Binding-site contacts:
Ligand atom O5 contacts residue ASN20 of chain 2.A at 3.5 Å (h-bond).
Ligand atom O1 contacts residue TYR169 of chain 2.A at 3.9 Å.
Ligand atom C4 contacts residue THR195 of chain 2.A at 3.8 Å.
Ligand atom O1P contacts residue THR225 of chain 2.A at 3.8 Å.
Ligand atom C5 contacts residue PHE22 of chain 2.A at 3.9 Å (hydrophobic).
Ligand atom O2 contacts residue TYR23 of chain 2.A at 3.4 Å (h-bond).
Ligand atom O2 contacts residue TYR169 of chain 2.A at 3.2 Å.
Ligand atom O2P contacts residue GLU197 of chain 2.A at 2.9 Å.
Ligand atom P contacts residue ASP223 of chain 2.A at 3.9 Å.
Ligand atom O1P contacts residue THR195 of chain 2.A at 3.5 Å.
Ligand atom C6 contacts residue PHE22 of chain 2.A at 3.5 Å (hydrophobic).
Ligand atom O3P contacts residue ILE21 of chain 2.A at 3.3 Å.
Ligand atom P contacts residue ASP196 of chain 2.A at 4.0 Å.
Ligand atom P contacts residue GLU197 of chain 2.A at 3.8 Å.
Ligand atom O4 contacts residue PHE22 of chain 2.A at 3.5 Å.
Ligand atom O1P contacts residue GLU197 of chain 2.A at 3.7 Å.
Ligand atom C1 contacts residue TYR169 of chain 2.A at 3.4 Å (hydrophobic).
Ligand atom O1P contacts residue PHE222 of chain 2.A at 3.5 Å (h-bond).
Ligand atom O4 contacts residue ASP223 of chain 2.A at 3.3 Å (salt-bridge).
Ligand atom C5 contacts residue THR195 of chain 2.A at 3.1 Å.
Ligand atom O5 contacts residue PHE22 of chain 2.A at 3.9 Å.
Ligand atom O2P contacts residue LEU227 of chain 2.A at 3.9 Å.
Ligand atom O2P contacts residue THR195 of chain 2.A at 3.7 Å.
Ligand atom O1P contacts residue ASP223 of chain 2.A at 3.1 Å (salt-bridge).
Ligand atom O4 contacts residue THR195 of chain 2.A at 3.4 Å (h-bond).
Ligand atom P contacts residue THR195 of chain 2.A at 3.8 Å.
Ligand atom O6 contacts residue ASP223 of chain 2.A at 3.8 Å.
Ligand atom O1P contacts residue ASP196 of chain 2.A at 2.8 Å (salt-bridge).
Ligand atom O1 contacts residue ASN20 of chain 2.A at 2.9 Å (h-bond).
Ligand atom O3 contacts residue PHE22 of chain 2.A at 3.8 Å.
Ligand atom C6 contacts residue THR195 of chain 2.A at 3.2 Å.
Ligand atom C2 contacts residue TYR23 of chain 2.A at 3.6 Å (hydrophobic).
Ligand atom P contacts residue THR225 of chain 2.A at 3.9 Å.
Ligand atom O3P contacts residue PHE22 of chain 2.A at 3.7 Å.
Ligand atom O3P contacts residue THR225 of chain 2.A at 3.1 Å.
Ligand atom C6 contacts residue ASP223 of chain 2.A at 3.0 Å.
Ligand atom C3 contacts residue TYR169 of chain 2.A at 3.5 Å (hydrophobic).
Ligand atom C4 contacts residue PHE22 of chain 2.A at 3.6 Å (hydrophobic).
Ligand atom C1 contacts residue ASN20 of chain 2.A at 3.7 Å.
Ligand atom O6 contacts residue THR195 of chain 2.A at 3.4 Å (h-bond).

Sequence of chain 2.A:
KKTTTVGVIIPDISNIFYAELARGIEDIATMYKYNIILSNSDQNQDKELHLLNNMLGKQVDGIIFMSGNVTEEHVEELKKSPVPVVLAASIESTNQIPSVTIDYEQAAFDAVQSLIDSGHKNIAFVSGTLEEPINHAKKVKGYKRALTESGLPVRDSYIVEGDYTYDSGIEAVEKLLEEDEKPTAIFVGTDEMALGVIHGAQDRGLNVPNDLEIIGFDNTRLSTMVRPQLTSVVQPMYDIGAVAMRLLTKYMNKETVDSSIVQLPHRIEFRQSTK

The small molecule below binds the protein below.
Small molecule (SMILES): O=P(O)(O)OC[C@H]1O[C@@H](O)[C@H](O)[C@@H](O)[C@@H]1O